A protein and the small-molecule ligand that binds it are described below.
Small molecule (SMILES): Cc1cc(CCCOc2c(C)cc(-c3noc(C(F)(F)F)n3)cc2C)on1

Sequence of chain 52.C:
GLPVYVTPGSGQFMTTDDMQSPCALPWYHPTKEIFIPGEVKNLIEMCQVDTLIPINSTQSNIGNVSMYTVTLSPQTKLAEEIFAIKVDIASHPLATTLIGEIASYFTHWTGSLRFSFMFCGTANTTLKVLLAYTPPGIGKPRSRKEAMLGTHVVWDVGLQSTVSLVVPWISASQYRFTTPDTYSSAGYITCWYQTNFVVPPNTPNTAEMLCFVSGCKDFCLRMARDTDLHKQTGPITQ

Sequence of chain 52.A:
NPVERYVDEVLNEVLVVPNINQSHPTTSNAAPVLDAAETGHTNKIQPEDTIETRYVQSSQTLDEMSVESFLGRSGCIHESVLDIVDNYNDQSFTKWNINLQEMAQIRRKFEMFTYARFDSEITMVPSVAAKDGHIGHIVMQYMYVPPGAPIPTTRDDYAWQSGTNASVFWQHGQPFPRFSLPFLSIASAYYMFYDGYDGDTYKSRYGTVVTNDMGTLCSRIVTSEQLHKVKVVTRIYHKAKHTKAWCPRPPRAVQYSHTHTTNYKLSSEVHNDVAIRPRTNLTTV

Binding-site contacts:
Ligand atom N1A contacts residue TYR144 of chain 52.A at 3.3 Å.
Ligand atom C2A contacts residue TYR144 of chain 52.A at 3.6 Å (hydrophobic).
Ligand atom F3 contacts residue MET143 of chain 52.A at 3.3 Å.
Ligand atom C1C contacts residue MET214 of chain 52.A at 3.5 Å (hydrophobic).
Ligand atom O1 contacts residue LEU100 of chain 52.A at 3.7 Å.
Ligand atom C5B contacts residue LEU181 of chain 52.A at 3.5 Å (hydrophobic).
Ligand atom C4 contacts residue LEU100 of chain 52.A at 3.7 Å (hydrophobic).
Ligand atom CM6 contacts residue LEU184 of chain 52.A at 3.4 Å (hydrophobic).
Ligand atom C4 contacts residue TYR190 of chain 52.A at 3.6 Å (hydrophobic).
Ligand atom C1B contacts residue LEU181 of chain 52.A at 3.8 Å (hydrophobic).
Ligand atom F2 contacts residue TYR142 of chain 52.A at 3.6 Å.
Ligand atom CM3 contacts residue TYR190 of chain 52.A at 3.7 Å (hydrophobic).
Ligand atom CM6 contacts residue MET214 of chain 52.A at 3.4 Å (hydrophobic).
Ligand atom O1B contacts residue ILE98 of chain 52.A at 3.1 Å.
Ligand atom N1A contacts residue PHE179 of chain 52.A at 3.6 Å.
Ligand atom C1B contacts residue ILE98 of chain 52.A at 3.7 Å (hydrophobic).
Ligand atom C5B contacts residue TYR144 of chain 52.A at 3.7 Å (hydrophobic).
Ligand atom O1 contacts residue MET214 of chain 52.A at 3.3 Å.
Ligand atom C4B contacts residue LEU181 of chain 52.A at 3.8 Å (hydrophobic).
Ligand atom F2 contacts residue VAL168 of chain 52.A at 2.9 Å.
Ligand atom N3A contacts residue PHE179 of chain 52.A at 3.2 Å.
Ligand atom F2 contacts residue PHE179 of chain 52.A at 3.6 Å.
Ligand atom F1 contacts residue LEU217 of chain 52.A at 3.3 Å.
Ligand atom O1A contacts residue TYR144 of chain 52.A at 3.3 Å.
Ligand atom C3A contacts residue PHE179 of chain 52.A at 3.4 Å (hydrophobic).
Ligand atom F1 contacts residue TYR142 of chain 52.A at 3.3 Å.
Ligand atom CM6 contacts residue TYR144 of chain 52.A at 3.6 Å (hydrophobic).
Ligand atom CM4 contacts residue TYR142 of chain 52.A at 3.5 Å (hydrophobic).
Ligand atom CM2 contacts residue ILE122 of chain 52.A at 3.5 Å (hydrophobic).
Ligand atom C3 contacts residue LEU100 of chain 52.A at 3.6 Å (hydrophobic).
Ligand atom C6B contacts residue LEU181 of chain 52.A at 3.5 Å (hydrophobic).
Ligand atom CM3 contacts residue ASN212 of chain 52.A at 3.6 Å.
Ligand atom N3A contacts residue LEU217 of chain 52.A at 3.6 Å.
Ligand atom F3 contacts residue TYR142 of chain 52.A at 2.6 Å.
Ligand atom C2A contacts residue PHE179 of chain 52.A at 3.5 Å (hydrophobic).
Ligand atom F3 contacts residue TYR144 of chain 52.A at 3.1 Å.
Ligand atom F1 contacts residue MET124 of chain 52.A at 3.5 Å.
Ligand atom N2 contacts residue LEU100 of chain 52.A at 3.8 Å.
Ligand atom C3A contacts residue TYR144 of chain 52.A at 3.7 Å (hydrophobic).
Ligand atom F3 contacts residue ALA166 of chain 52.A at 3.2 Å.